Binding-site contacts:
Ligand atom CAA contacts residue THR190 of chain 1.A at 4.5 Å.
Ligand atom CAE contacts residue VAL191 of chain 1.A at 4.3 Å (hydrophobic).
Ligand atom OAF contacts residue VAL191 of chain 1.A at 4.3 Å.
Ligand atom OAF contacts residue THR142 of chain 1.A at 3.8 Å.
Ligand atom OAD contacts residue THR142 of chain 1.A at 3.2 Å (h-bond).
Ligand atom OAF contacts residue PRO192 of chain 1.A at 3.9 Å.
Ligand atom CAC contacts residue VAL191 of chain 1.A at 4.5 Å (hydrophobic).
Ligand atom CAE contacts residue PRO192 of chain 1.A at 4.0 Å (hydrophobic).
Ligand atom OAH contacts residue PRO192 of chain 1.A at 3.8 Å.
Ligand atom OAF contacts residue GLY141 of chain 1.A at 3.6 Å (h-bond).
Ligand atom CAC contacts residue THR142 of chain 1.A at 4.1 Å.
Ligand atom OAB contacts residue THR190 of chain 1.A at 3.2 Å (h-bond).

This protein binds this small molecule.
Small molecule (SMILES): OC[C@@H](O)[C@@H](O)CO

Sequence of chain 1.A:
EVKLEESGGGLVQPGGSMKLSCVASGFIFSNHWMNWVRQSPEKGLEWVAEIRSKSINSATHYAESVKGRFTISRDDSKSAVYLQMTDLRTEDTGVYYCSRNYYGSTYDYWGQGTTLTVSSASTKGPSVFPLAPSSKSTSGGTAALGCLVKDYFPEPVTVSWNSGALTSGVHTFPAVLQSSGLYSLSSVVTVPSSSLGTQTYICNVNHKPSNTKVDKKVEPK